This protein binds this small molecule.
Small molecule (SMILES): CC(=O)N[C@H]1[C@H](O[C@H]2[C@H](O)[C@@H](NC(C)=O)CO[C@@H]2CO)O[C@H](CO)[C@@H](O[C@@H]2O[C@H](CO)[C@@H](O)[C@H](O[C@H]3O[C@H](CO)[C@@H](O)[C@H](O)[C@@H]3O[C@H]3O[C@H](CO)[C@@H](O)[C@H](O)[C@@H]3O)[C@@H]2O)[C@@H]1O

Sequence of chain 1.G:
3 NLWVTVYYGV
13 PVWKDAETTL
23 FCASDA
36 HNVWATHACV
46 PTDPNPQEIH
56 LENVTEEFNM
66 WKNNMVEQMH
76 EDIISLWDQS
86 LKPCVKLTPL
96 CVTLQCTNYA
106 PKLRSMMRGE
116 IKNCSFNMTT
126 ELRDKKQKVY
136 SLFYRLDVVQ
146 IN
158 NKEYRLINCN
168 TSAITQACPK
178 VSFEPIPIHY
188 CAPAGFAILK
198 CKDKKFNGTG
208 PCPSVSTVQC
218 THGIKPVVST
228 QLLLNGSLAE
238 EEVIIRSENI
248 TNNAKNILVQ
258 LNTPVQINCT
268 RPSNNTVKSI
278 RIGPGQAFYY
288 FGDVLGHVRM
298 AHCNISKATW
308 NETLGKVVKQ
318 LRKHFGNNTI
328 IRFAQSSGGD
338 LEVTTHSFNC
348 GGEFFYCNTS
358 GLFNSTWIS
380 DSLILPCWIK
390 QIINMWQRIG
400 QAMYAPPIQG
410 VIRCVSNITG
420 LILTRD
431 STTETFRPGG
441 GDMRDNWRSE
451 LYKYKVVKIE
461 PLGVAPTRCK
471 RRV

Binding-site contacts:
Ligand atom C6 contacts residue SER179 of chain 1.G at 4.2 Å.
Ligand atom C8 contacts residue VAL224 of chain 1.G at 4.1 Å (hydrophobic).
Ligand atom C4 contacts residue ASN232 of chain 1.G at 4.2 Å.
Ligand atom O5 contacts residue NAG1 of chain 1.DB at 3.2 Å.
Ligand atom O5 contacts residue ASN232 of chain 1.G at 2.4 Å (h-bond).
Ligand atom O5 contacts residue VAL414 of chain 1.G at 4.2 Å.
Ligand atom C7 contacts residue VAL414 of chain 1.G at 4.2 Å (hydrophobic).
Ligand atom C6 contacts residue GLN408 of chain 1.G at 3.6 Å.
Ligand atom C8 contacts residue LEU231 of chain 1.G at 3.8 Å (hydrophobic).
Ligand atom C1 contacts residue SER415 of chain 1.G at 3.9 Å.
Ligand atom C5 contacts residue NAG1 of chain 1.DB at 3.6 Å.
Ligand atom O7 contacts residue ASN232 of chain 1.G at 4.2 Å.
Ligand atom C5 contacts residue ASN232 of chain 1.G at 3.6 Å.
Ligand atom C8 contacts residue VAL414 of chain 1.G at 3.9 Å (hydrophobic).
Ligand atom C1 contacts residue VAL414 of chain 1.G at 4.0 Å (hydrophobic).
Ligand atom C3 contacts residue VAL414 of chain 1.G at 3.6 Å (hydrophobic).
Ligand atom C2 contacts residue SER415 of chain 1.G at 4.3 Å.
Ligand atom C1 contacts residue ASN232 of chain 1.G at 1.4 Å.
Ligand atom O6 contacts residue GLY348 of chain 1.G at 3.5 Å (h-bond).
Ligand atom C6 contacts residue ILE407 of chain 1.G at 4.2 Å (hydrophobic).
Ligand atom N2 contacts residue ASN232 of chain 1.G at 2.8 Å (h-bond).
Ligand atom C1 contacts residue NAG1 of chain 1.DB at 3.7 Å.
Ligand atom O3 contacts residue CYS347 of chain 1.G at 4.2 Å.
Ligand atom N2 contacts residue SER415 of chain 1.G at 3.8 Å.
Ligand atom O7 contacts residue ARG412 of chain 1.G at 4.3 Å.
Ligand atom O6 contacts residue ILE407 of chain 1.G at 3.3 Å.
Ligand atom O7 contacts residue VAL414 of chain 1.G at 3.8 Å.
Ligand atom C6 contacts residue NAG1 of chain 1.DB at 3.8 Å.
Ligand atom C4 contacts residue VAL414 of chain 1.G at 3.8 Å (hydrophobic).
Ligand atom O4 contacts residue VAL414 of chain 1.G at 3.7 Å.
Ligand atom C3 contacts residue ASN232 of chain 1.G at 3.6 Å.
Ligand atom O6 contacts residue SER179 of chain 1.G at 3.8 Å.
Ligand atom C7 contacts residue ASN232 of chain 1.G at 3.8 Å.
Ligand atom C7 contacts residue ASN346 of chain 1.G at 4.2 Å.
Ligand atom C2 contacts residue ASN232 of chain 1.G at 2.4 Å.
Ligand atom O6 contacts residue GLN408 of chain 1.G at 2.9 Å (h-bond).
Ligand atom C5 contacts residue VAL414 of chain 1.G at 3.4 Å (hydrophobic).
Ligand atom C8 contacts residue ASN346 of chain 1.G at 3.7 Å.
Ligand atom O7 contacts residue PRO182 of chain 1.G at 4.0 Å.
Ligand atom O7 contacts residue ASN346 of chain 1.G at 4.0 Å.